The small molecule below binds the protein below.
Small molecule (SMILES): CC(=O)N[C@@H]1[C@@H](O)[C@H](O)[C@@H](CO)O[C@H]1O

Binding-site contacts:
Ligand atom C8 contacts residue ALA55 of chain 1.B at 4.4 Å (hydrophobic).
Ligand atom C2 contacts residue ASN97 of chain 1.B at 2.5 Å.
Ligand atom C3 contacts residue HIS57 of chain 1.B at 3.6 Å.
Ligand atom C4 contacts residue ASN97 of chain 1.B at 4.3 Å.
Ligand atom C8 contacts residue LEU94 of chain 1.B at 4.2 Å (hydrophobic).
Ligand atom C7 contacts residue ASN97 of chain 1.B at 3.6 Å.
Ligand atom C7 contacts residue LEU94 of chain 1.B at 4.5 Å (hydrophobic).
Ligand atom C5 contacts residue HIS57 of chain 1.B at 4.1 Å.
Ligand atom O6 contacts residue ALA101 of chain 1.B at 3.9 Å.
Ligand atom C4 contacts residue HIS57 of chain 1.B at 4.5 Å.
Ligand atom C1 contacts residue ALA55 of chain 1.B at 4.2 Å (hydrophobic).
Ligand atom O5 contacts residue ASN97 of chain 1.B at 2.4 Å (h-bond).
Ligand atom O3 contacts residue HIS57 of chain 1.B at 4.5 Å.
Ligand atom N2 contacts residue ASN97 of chain 1.B at 2.9 Å (h-bond).
Ligand atom N2 contacts residue ALA55 of chain 1.B at 3.8 Å.
Ligand atom C3 contacts residue ASN97 of chain 1.B at 3.8 Å.
Ligand atom N2 contacts residue HIS57 of chain 1.B at 3.7 Å.
Ligand atom O7 contacts residue LEU94 of chain 1.B at 4.1 Å.
Ligand atom C5 contacts residue ASN97 of chain 1.B at 3.7 Å.
Ligand atom C2 contacts residue HIS57 of chain 1.B at 3.7 Å.
Ligand atom O5 contacts residue HIS57 of chain 1.B at 4.3 Å.
Ligand atom C6 contacts residue ALA101 of chain 1.B at 4.4 Å (hydrophobic).
Ligand atom O7 contacts residue ASN97 of chain 1.B at 3.9 Å.
Ligand atom C1 contacts residue HIS57 of chain 1.B at 3.4 Å.
Ligand atom C1 contacts residue ASN97 of chain 1.B at 1.4 Å.

Sequence of chain 1.B:
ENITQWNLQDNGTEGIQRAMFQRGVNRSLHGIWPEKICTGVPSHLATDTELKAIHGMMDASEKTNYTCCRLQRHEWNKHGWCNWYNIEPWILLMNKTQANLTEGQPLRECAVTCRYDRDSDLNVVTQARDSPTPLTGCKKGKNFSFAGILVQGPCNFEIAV